Sequence of chain 1.A:
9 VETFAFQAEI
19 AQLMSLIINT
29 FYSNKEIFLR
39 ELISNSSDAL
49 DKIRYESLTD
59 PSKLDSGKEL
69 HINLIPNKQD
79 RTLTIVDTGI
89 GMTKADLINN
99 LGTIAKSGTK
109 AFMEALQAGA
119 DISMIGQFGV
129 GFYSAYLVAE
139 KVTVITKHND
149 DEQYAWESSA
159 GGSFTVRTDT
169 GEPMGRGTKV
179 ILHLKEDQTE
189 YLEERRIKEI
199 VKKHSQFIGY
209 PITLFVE

This protein binds this small molecule.
Small molecule (SMILES): CN1CCN(C(=O)c2ccc(O)cc2)CC1

Binding-site contacts:
Ligand atom C12 contacts residue SER44 of chain 1.A at 4.3 Å.
Ligand atom C14 contacts residue ASN43 of chain 1.A at 3.4 Å.
Ligand atom O09 contacts residue ALA47 of chain 1.A at 4.0 Å.
Ligand atom C14 contacts residue VAL178 of chain 1.A at 4.1 Å (hydrophobic).
Ligand atom O16 contacts residue LEU40 of chain 1.A at 3.6 Å.
Ligand atom O16 contacts residue ASN43 of chain 1.A at 3.5 Å.
Ligand atom C02 contacts residue ILE88 of chain 1.A at 3.7 Å (hydrophobic).
Ligand atom C10 contacts residue MET90 of chain 1.A at 4.1 Å (hydrophobic).
Ligand atom C07 contacts residue ASP46 of chain 1.A at 4.2 Å.
Ligand atom C01 contacts residue MET90 of chain 1.A at 3.6 Å (hydrophobic).
Ligand atom C12 contacts residue THR176 of chain 1.A at 3.7 Å.
Ligand atom N06 contacts residue ALA47 of chain 1.A at 3.9 Å.
Ligand atom C13 contacts residue ASN43 of chain 1.A at 3.7 Å.
Ligand atom C13 contacts residue THR176 of chain 1.A at 3.9 Å.
Ligand atom C12 contacts residue ASN43 of chain 1.A at 4.0 Å.
Ligand atom O16 contacts residue PHE130 of chain 1.A at 4.1 Å.
Ligand atom C01 contacts residue ALA47 of chain 1.A at 4.2 Å (hydrophobic).
Ligand atom N03 contacts residue ALA47 of chain 1.A at 3.8 Å.
Ligand atom C12 contacts residue ASP85 of chain 1.A at 3.4 Å.
Ligand atom O16 contacts residue VAL178 of chain 1.A at 3.6 Å.
Ligand atom C13 contacts residue SER44 of chain 1.A at 3.8 Å.
Ligand atom C07 contacts residue LYS50 of chain 1.A at 3.8 Å.
Ligand atom C11 contacts residue MET90 of chain 1.A at 3.9 Å (hydrophobic).
Ligand atom C11 contacts residue THR176 of chain 1.A at 4.4 Å.
Ligand atom C14 contacts residue THR176 of chain 1.A at 4.3 Å.
Ligand atom C01 contacts residue ILE88 of chain 1.A at 3.9 Å (hydrophobic).
Ligand atom C15 contacts residue PHE130 of chain 1.A at 4.4 Å (hydrophobic).
Ligand atom C13 contacts residue ASP85 of chain 1.A at 3.5 Å.
Ligand atom C08 contacts residue ALA47 of chain 1.A at 3.9 Å (hydrophobic).
Ligand atom C10 contacts residue THR176 of chain 1.A at 4.0 Å.
Ligand atom O09 contacts residue MET90 of chain 1.A at 3.5 Å.
Ligand atom O09 contacts residue GLY89 of chain 1.A at 3.9 Å.
Ligand atom O09 contacts residue THR176 of chain 1.A at 2.7 Å (h-bond).
Ligand atom C08 contacts residue THR176 of chain 1.A at 3.7 Å.
Ligand atom C15 contacts residue ASN43 of chain 1.A at 3.9 Å.
Ligand atom C12 contacts residue ALA47 of chain 1.A at 4.1 Å (hydrophobic).
Ligand atom C01 contacts residue GLY89 of chain 1.A at 3.6 Å.
Ligand atom N06 contacts residue MET90 of chain 1.A at 4.0 Å.
Ligand atom C08 contacts residue MET90 of chain 1.A at 3.9 Å (hydrophobic).
Ligand atom C07 contacts residue ALA47 of chain 1.A at 4.2 Å (hydrophobic).